A protein and the small-molecule ligand that binds it are described below.
Small molecule (SMILES): CC(=O)N[C@H]1[C@H](O[C@H]2[C@H](O)[C@@H](NC(C)=O)CO[C@@H]2CO)O[C@H](CO)[C@@H](O)[C@@H]1O

Sequence of chain 1.C:
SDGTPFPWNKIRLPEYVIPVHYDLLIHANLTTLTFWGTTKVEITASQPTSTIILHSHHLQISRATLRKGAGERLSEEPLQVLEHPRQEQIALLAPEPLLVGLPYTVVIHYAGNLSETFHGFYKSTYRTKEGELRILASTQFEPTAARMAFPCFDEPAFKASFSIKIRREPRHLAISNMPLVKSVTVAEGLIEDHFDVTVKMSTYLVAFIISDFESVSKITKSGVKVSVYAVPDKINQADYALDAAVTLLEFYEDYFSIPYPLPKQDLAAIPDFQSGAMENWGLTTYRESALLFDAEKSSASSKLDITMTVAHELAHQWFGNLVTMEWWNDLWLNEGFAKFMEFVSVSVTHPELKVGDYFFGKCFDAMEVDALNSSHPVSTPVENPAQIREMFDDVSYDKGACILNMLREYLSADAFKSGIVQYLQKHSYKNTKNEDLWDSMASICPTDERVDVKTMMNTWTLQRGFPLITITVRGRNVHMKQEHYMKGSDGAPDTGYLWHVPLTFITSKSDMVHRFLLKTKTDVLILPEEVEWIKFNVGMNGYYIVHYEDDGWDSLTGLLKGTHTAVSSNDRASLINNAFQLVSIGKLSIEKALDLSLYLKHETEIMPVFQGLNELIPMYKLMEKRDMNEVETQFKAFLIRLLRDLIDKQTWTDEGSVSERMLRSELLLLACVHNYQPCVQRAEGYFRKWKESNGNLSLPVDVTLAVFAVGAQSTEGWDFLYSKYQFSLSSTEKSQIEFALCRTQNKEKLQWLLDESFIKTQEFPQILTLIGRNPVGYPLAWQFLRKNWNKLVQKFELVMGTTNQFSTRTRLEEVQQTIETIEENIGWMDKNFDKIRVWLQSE

Binding-site contacts:
Ligand atom C7 contacts residue HIS67 of chain 1.C at 4.4 Å.
Ligand atom N2 contacts residue GLN69 of chain 1.C at 3.4 Å (h-bond).
Ligand atom C4 contacts residue ASN122 of chain 1.C at 4.3 Å.
Ligand atom N2 contacts residue ASN122 of chain 1.C at 2.9 Å (h-bond).
Ligand atom C5 contacts residue ASN122 of chain 1.C at 3.7 Å.
Ligand atom C8 contacts residue GLN69 of chain 1.C at 3.8 Å.
Ligand atom C8 contacts residue HIS67 of chain 1.C at 3.2 Å.
Ligand atom O5 contacts residue ASN122 of chain 1.C at 2.4 Å (h-bond).
Ligand atom C7 contacts residue GLN69 of chain 1.C at 4.0 Å.
Ligand atom O7 contacts residue ASN122 of chain 1.C at 3.6 Å (h-bond).
Ligand atom C7 contacts residue ASN122 of chain 1.C at 3.5 Å.
Ligand atom O3 contacts residue GLN69 of chain 1.C at 3.9 Å.
Ligand atom C2 contacts residue ASN122 of chain 1.C at 2.5 Å.
Ligand atom C3 contacts residue GLN69 of chain 1.C at 4.0 Å.
Ligand atom C1 contacts residue ASN122 of chain 1.C at 1.4 Å.
Ligand atom C2 contacts residue GLN69 of chain 1.C at 4.3 Å.
Ligand atom C3 contacts residue ASN122 of chain 1.C at 3.8 Å.